Binding-site contacts:
Ligand atom C03 contacts residue VAL59 of chain 3.A at 4.3 Å (hydrophobic).
Ligand atom N07 contacts residue PRO61 of chain 3.A at 3.8 Å.
Ligand atom C08 contacts residue PRO61 of chain 3.A at 3.8 Å (hydrophobic).
Ligand atom C04 contacts residue PRO61 of chain 3.A at 4.0 Å (hydrophobic).
Ligand atom O12 contacts residue PRO61 of chain 3.A at 4.3 Å.
Ligand atom C06 contacts residue LEU60 of chain 3.A at 3.8 Å (hydrophobic).
Ligand atom C01 contacts residue VAL59 of chain 3.A at 3.4 Å (hydrophobic).
Ligand atom BR14 contacts residue ARG58 of chain 3.A at 4.3 Å.
Ligand atom C03 contacts residue PRO61 of chain 3.A at 3.8 Å (hydrophobic).
Ligand atom C11 contacts residue PRO61 of chain 3.A at 4.1 Å (hydrophobic).
Ligand atom C01 contacts residue ARG58 of chain 3.A at 3.9 Å.
Ligand atom BR14 contacts residue PHE66 of chain 3.A at 4.0 Å.
Ligand atom C01 contacts residue LEU60 of chain 3.A at 3.9 Å (hydrophobic).
Ligand atom BR14 contacts residue LEU60 of chain 3.A at 3.8 Å.
Ligand atom C02 contacts residue LEU60 of chain 3.A at 4.0 Å (hydrophobic).
Ligand atom C09 contacts residue PRO61 of chain 3.A at 4.1 Å (hydrophobic).
Ligand atom C02 contacts residue VAL59 of chain 3.A at 3.0 Å (hydrophobic).
Ligand atom C02 contacts residue PRO61 of chain 3.A at 4.1 Å (hydrophobic).

The small molecule below binds the protein below.
Small molecule (SMILES): Cc1c(C(=O)O)[nH]c2ccc(Br)cc12

Sequence of chain 3.A:
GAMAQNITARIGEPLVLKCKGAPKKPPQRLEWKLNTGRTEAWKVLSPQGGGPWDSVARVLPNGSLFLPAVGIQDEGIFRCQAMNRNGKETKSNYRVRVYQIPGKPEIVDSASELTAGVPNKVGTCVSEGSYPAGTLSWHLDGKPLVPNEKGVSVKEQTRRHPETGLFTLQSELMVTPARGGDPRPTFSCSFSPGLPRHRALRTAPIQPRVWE